Binding-site contacts:
Ligand atom C4 contacts residue ASN331 of chain 1.A at 4.2 Å.
Ligand atom O6 contacts residue THR581 of chain 1.A at 4.0 Å.
Ligand atom O6 contacts residue ARG328 of chain 1.A at 4.2 Å.
Ligand atom C1 contacts residue ASN331 of chain 1.A at 1.4 Å.
Ligand atom C2 contacts residue ASN331 of chain 1.A at 2.5 Å.
Ligand atom O6 contacts residue GLN580 of chain 1.A at 2.8 Å (h-bond).
Ligand atom O5 contacts residue GLN580 of chain 1.A at 3.4 Å (h-bond).
Ligand atom C5 contacts residue GLN580 of chain 1.A at 3.8 Å.
Ligand atom O5 contacts residue ASN331 of chain 1.A at 2.3 Å (h-bond).
Ligand atom O4 contacts residue THR581 of chain 1.A at 4.2 Å.
Ligand atom C1 contacts residue GLN580 of chain 1.A at 4.1 Å.
Ligand atom C7 contacts residue ASN331 of chain 1.A at 3.6 Å.
Ligand atom C3 contacts residue ASN331 of chain 1.A at 3.8 Å.
Ligand atom O7 contacts residue ASN331 of chain 1.A at 3.8 Å.
Ligand atom C6 contacts residue THR581 of chain 1.A at 4.0 Å.
Ligand atom N2 contacts residue ASN331 of chain 1.A at 3.0 Å (h-bond).
Ligand atom C5 contacts residue ASN331 of chain 1.A at 3.7 Å.
Ligand atom C5 contacts residue THR581 of chain 1.A at 4.1 Å.
Ligand atom C6 contacts residue GLN580 of chain 1.A at 3.9 Å.

A small-molecule ligand and the protein it binds are described below.
Small molecule (SMILES): CC(=O)N[C@@H]1[C@@H](O)[C@H](O)[C@@H](CO)O[C@H]1O

Sequence of chain 1.A:
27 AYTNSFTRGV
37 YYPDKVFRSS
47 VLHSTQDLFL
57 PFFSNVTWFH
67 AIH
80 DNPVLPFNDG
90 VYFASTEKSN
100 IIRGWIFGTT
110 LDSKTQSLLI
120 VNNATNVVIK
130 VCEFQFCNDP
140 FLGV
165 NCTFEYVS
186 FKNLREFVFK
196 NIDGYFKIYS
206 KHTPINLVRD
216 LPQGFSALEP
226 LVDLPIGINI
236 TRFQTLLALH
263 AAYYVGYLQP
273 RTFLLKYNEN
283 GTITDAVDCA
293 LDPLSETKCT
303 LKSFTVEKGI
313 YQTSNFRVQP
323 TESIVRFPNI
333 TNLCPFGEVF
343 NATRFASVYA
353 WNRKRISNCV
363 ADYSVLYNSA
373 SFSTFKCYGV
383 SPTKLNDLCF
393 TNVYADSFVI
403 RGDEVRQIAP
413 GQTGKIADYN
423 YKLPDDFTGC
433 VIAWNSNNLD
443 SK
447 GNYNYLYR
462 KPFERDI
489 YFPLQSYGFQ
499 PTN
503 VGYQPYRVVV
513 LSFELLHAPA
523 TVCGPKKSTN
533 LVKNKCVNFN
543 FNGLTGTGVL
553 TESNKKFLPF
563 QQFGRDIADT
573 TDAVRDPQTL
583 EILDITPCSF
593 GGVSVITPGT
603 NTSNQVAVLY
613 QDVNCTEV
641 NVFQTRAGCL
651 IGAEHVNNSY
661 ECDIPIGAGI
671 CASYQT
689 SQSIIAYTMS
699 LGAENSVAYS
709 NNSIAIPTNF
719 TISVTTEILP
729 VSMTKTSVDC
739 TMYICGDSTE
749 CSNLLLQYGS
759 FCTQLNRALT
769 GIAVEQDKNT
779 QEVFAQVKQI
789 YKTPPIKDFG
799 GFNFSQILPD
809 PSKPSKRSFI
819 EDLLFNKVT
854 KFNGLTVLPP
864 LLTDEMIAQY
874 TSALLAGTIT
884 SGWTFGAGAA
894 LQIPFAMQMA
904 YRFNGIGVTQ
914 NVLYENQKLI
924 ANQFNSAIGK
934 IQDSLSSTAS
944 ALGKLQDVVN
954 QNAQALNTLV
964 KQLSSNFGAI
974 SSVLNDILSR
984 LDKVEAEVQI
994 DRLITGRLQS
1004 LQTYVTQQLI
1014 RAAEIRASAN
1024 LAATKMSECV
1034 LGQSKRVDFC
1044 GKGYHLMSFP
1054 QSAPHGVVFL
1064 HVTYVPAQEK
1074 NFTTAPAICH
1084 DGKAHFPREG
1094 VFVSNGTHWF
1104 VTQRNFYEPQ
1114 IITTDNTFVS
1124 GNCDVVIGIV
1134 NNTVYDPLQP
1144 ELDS